Sequence of chain 2.B:
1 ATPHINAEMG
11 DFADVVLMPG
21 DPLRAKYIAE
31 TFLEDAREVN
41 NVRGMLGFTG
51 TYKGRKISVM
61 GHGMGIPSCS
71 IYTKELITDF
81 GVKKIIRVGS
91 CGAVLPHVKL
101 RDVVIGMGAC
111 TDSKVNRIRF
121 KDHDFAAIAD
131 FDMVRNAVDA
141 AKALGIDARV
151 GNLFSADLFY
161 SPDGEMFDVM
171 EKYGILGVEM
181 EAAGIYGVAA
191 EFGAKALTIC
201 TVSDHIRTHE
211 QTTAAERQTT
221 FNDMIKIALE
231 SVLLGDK

A protein and the small-molecule ligand that binds it are described below.
Small molecule (SMILES): Cc1ncnc2nc[nH]c12

Binding-site contacts:
Ligand atom C8 contacts residue CYS91 of chain 2.B at 4.4 Å (hydrophobic).
Ligand atom C7 contacts residue ASP204 of chain 2.B at 4.2 Å.
Ligand atom N9 contacts residue GLU179 of chain 2.B at 3.9 Å.
Ligand atom N9 contacts residue PHE159 of chain 2.B at 3.9 Å.
Ligand atom N3 contacts residue PHE159 of chain 2.B at 4.0 Å.
Ligand atom N7 contacts residue PHE159 of chain 2.B at 3.8 Å.
Ligand atom N1 contacts residue VAL178 of chain 2.B at 4.3 Å.
Ligand atom N9 contacts residue VAL178 of chain 2.B at 3.3 Å (h-bond).
Ligand atom C2 contacts residue LEU158 of chain 2.B at 4.2 Å (hydrophobic).
Ligand atom C4 contacts residue PHE159 of chain 2.B at 3.7 Å (hydrophobic).
Ligand atom C8 contacts residue GLY92 of chain 2.B at 3.9 Å.
Ligand atom N7 contacts residue GLY92 of chain 2.B at 4.0 Å.
Ligand atom C5 contacts residue VAL178 of chain 2.B at 4.2 Å (hydrophobic).
Ligand atom C8 contacts residue PHE159 of chain 2.B at 3.8 Å (hydrophobic).
Ligand atom N1 contacts residue ILE206 of chain 2.B at 4.2 Å.
Ligand atom C6 contacts residue ILE206 of chain 2.B at 3.9 Å (hydrophobic).
Ligand atom N9 contacts residue MET180 of chain 2.B at 4.5 Å.
Ligand atom C5 contacts residue PHE159 of chain 2.B at 3.7 Å (hydrophobic).
Ligand atom C8 contacts residue VAL178 of chain 2.B at 3.6 Å (hydrophobic).
Ligand atom N3 contacts residue VAL178 of chain 2.B at 3.5 Å.
Ligand atom N3 contacts residue GLU179 of chain 2.B at 4.5 Å.
Ligand atom C2 contacts residue PHE159 of chain 2.B at 3.6 Å (hydrophobic).
Ligand atom N7 contacts residue VAL178 of chain 2.B at 4.1 Å.
Ligand atom C7 contacts residue ILE206 of chain 2.B at 3.4 Å (hydrophobic).
Ligand atom C6 contacts residue PHE159 of chain 2.B at 4.3 Å (hydrophobic).
Ligand atom C2 contacts residue VAL178 of chain 2.B at 3.7 Å (hydrophobic).
Ligand atom N1 contacts residue PHE167 of chain 2.B at 4.3 Å.
Ligand atom N3 contacts residue MET180 of chain 2.B at 4.4 Å.
Ligand atom C4 contacts residue VAL178 of chain 2.B at 3.8 Å (hydrophobic).
Ligand atom N1 contacts residue PHE159 of chain 2.B at 3.6 Å (h-bond).